Sequence of chain 1.B:
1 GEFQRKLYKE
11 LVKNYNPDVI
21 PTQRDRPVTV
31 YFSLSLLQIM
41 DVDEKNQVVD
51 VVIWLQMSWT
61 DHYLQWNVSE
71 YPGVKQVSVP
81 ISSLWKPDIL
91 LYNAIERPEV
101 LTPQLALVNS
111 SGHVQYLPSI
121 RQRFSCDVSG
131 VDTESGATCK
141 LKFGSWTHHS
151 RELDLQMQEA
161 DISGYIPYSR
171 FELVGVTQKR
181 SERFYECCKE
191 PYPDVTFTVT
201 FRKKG

Sequence of chain 1.A:
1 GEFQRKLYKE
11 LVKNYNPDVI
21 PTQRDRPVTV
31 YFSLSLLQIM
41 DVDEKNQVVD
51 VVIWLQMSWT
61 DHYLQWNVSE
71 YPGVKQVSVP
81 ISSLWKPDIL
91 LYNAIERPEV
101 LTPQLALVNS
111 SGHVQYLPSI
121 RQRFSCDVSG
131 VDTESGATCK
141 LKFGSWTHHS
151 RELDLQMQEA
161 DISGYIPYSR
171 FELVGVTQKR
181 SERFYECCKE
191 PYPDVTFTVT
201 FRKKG

The protein below binds the small molecule below.
Small molecule (SMILES): O=C(NCCCO)c1cc(Br)c(Br)[nH]1

Binding-site contacts:
Ligand atom C04 contacts residue THR102 of chain 1.B at 3.7 Å.
Ligand atom C04 contacts residue LEU101 of chain 1.B at 3.7 Å (hydrophobic).
Ligand atom N14 contacts residue LEU90 of chain 1.A at 4.3 Å.
Ligand atom O01 contacts residue LEU90 of chain 1.A at 3.8 Å.
Ligand atom N03 contacts residue LEU101 of chain 1.B at 3.8 Å.
Ligand atom O07 contacts residue GLN104 of chain 1.B at 4.2 Å.
Ligand atom BR2 contacts residue GLN122 of chain 1.A at 4.3 Å.
Ligand atom C10 contacts residue ILE89 of chain 1.A at 3.2 Å (hydrophobic).
Ligand atom N03 contacts residue THR102 of chain 1.B at 4.4 Å.
Ligand atom BR1 contacts residue MET57 of chain 1.A at 4.2 Å.
Ligand atom N14 contacts residue PRO98 of chain 1.A at 3.8 Å.
Ligand atom C08 contacts residue ILE89 of chain 1.A at 3.6 Å (hydrophobic).
Ligand atom O01 contacts residue PRO98 of chain 1.A at 3.8 Å.
Ligand atom BR2 contacts residue PHE143 of chain 1.A at 3.7 Å.
Ligand atom O07 contacts residue ARG97 of chain 1.A at 3.3 Å (salt-bridge).
Ligand atom BR2 contacts residue LEU91 of chain 1.A at 4.3 Å.
Ligand atom O07 contacts residue PRO103 of chain 1.B at 4.2 Å.
Ligand atom N14 contacts residue LEU91 of chain 1.A at 3.9 Å.
Ligand atom C06 contacts residue ARG97 of chain 1.A at 3.2 Å.
Ligand atom C12 contacts residue PRO98 of chain 1.A at 4.2 Å (hydrophobic).
Ligand atom N14 contacts residue ILE89 of chain 1.A at 4.1 Å.
Ligand atom C12 contacts residue ILE89 of chain 1.A at 3.9 Å (hydrophobic).
Ligand atom N14 contacts residue GLN122 of chain 1.A at 4.2 Å.
Ligand atom BR2 contacts residue LEU55 of chain 1.A at 3.7 Å.
Ligand atom N03 contacts residue PRO103 of chain 1.B at 3.8 Å.
Ligand atom C09 contacts residue ILE89 of chain 1.A at 2.9 Å (hydrophobic).
Ligand atom O07 contacts residue THR102 of chain 1.B at 3.4 Å (h-bond).
Ligand atom N03 contacts residue LEU90 of chain 1.A at 4.4 Å.
Ligand atom BR1 contacts residue LEU55 of chain 1.A at 3.9 Å.
Ligand atom C04 contacts residue PRO103 of chain 1.B at 3.7 Å (hydrophobic).
Ligand atom C02 contacts residue PRO98 of chain 1.A at 4.2 Å (hydrophobic).
Ligand atom BR1 contacts residue ILE89 of chain 1.A at 3.7 Å.
Ligand atom C08 contacts residue PRO98 of chain 1.A at 4.0 Å (hydrophobic).
Ligand atom C08 contacts residue LEU90 of chain 1.A at 4.1 Å (hydrophobic).
Ligand atom O01 contacts residue LEU101 of chain 1.B at 3.1 Å (h-bond).
Ligand atom C02 contacts residue LEU90 of chain 1.A at 4.0 Å (hydrophobic).
Ligand atom C02 contacts residue LEU101 of chain 1.B at 3.8 Å (hydrophobic).
Ligand atom BR2 contacts residue ILE120 of chain 1.A at 3.1 Å.
Ligand atom C12 contacts residue LEU91 of chain 1.A at 4.3 Å (hydrophobic).
Ligand atom O07 contacts residue VAL100 of chain 1.B at 4.3 Å.